Binding-site contacts:
Ligand atom O10 contacts residue ARG98 of chain 5.A at 2.8 Å (salt-bridge).
Ligand atom O13 contacts residue GLU149 of chain 5.C at 3.2 Å (salt-bridge).
Ligand atom C5 contacts residue MN1 of chain 5.G at 3.3 Å.
Ligand atom C5 contacts residue HIS145 of chain 5.C at 3.3 Å.
Ligand atom O13 contacts residue GLU7 of chain 5.B at 2.7 Å (salt-bridge).
Ligand atom O10 contacts residue LYS173 of chain 5.A at 2.7 Å (salt-bridge).
Ligand atom N2 contacts residue GLU149 of chain 5.C at 3.6 Å.
Ligand atom O13 contacts residue MN1 of chain 5.H at 2.3 Å.
Ligand atom P9 contacts residue ARG76 of chain 5.A at 3.7 Å.
Ligand atom C6 contacts residue MET84 of chain 5.C at 3.6 Å (hydrophobic).
Ligand atom C6 contacts residue GLU149 of chain 5.C at 3.5 Å.
Ligand atom N4 contacts residue MN1 of chain 5.G at 2.3 Å.
Ligand atom O12 contacts residue LYS153 of chain 5.C at 2.8 Å (salt-bridge).
Ligand atom C3 contacts residue MET84 of chain 5.C at 3.7 Å (hydrophobic).
Ligand atom C5 contacts residue MN1 of chain 5.H at 3.3 Å.
Ligand atom O13 contacts residue HIS53 of chain 5.B at 3.3 Å (h-bond).
Ligand atom C5 contacts residue HIS52 of chain 5.B at 3.2 Å.
Ligand atom C6 contacts residue MN1 of chain 5.H at 3.5 Å.
Ligand atom O12 contacts residue ARG98 of chain 5.A at 3.1 Å (salt-bridge).
Ligand atom N2 contacts residue MN1 of chain 5.H at 3.2 Å.
Ligand atom C3 contacts residue MN1 of chain 5.G at 3.3 Å.
Ligand atom C7 contacts residue GLU149 of chain 5.C at 3.6 Å.
Ligand atom O12 contacts residue ARG76 of chain 5.A at 3.0 Å (salt-bridge).
Ligand atom O11 contacts residue SER171 of chain 5.A at 2.6 Å (h-bond).
Ligand atom P9 contacts residue LYS153 of chain 5.C at 3.8 Å.
Ligand atom N4 contacts residue HIS52 of chain 5.B at 3.1 Å (h-bond).
Ligand atom C7 contacts residue MN1 of chain 5.H at 3.4 Å.
Ligand atom C7 contacts residue GLU7 of chain 5.B at 3.5 Å.
Ligand atom N2 contacts residue MET84 of chain 5.C at 3.5 Å (h-bond).
Ligand atom C8 contacts residue GLU149 of chain 5.C at 3.4 Å.
Ligand atom P9 contacts residue SER171 of chain 5.A at 3.7 Å.
Ligand atom N4 contacts residue HIS146 of chain 5.C at 3.3 Å (h-bond).
Ligand atom O11 contacts residue ARG76 of chain 5.A at 2.8 Å (salt-bridge).
Ligand atom N1 contacts residue GLU149 of chain 5.C at 3.1 Å (salt-bridge).
Ligand atom O13 contacts residue HIS29 of chain 5.C at 3.2 Å (h-bond).
Ligand atom C5 contacts residue HIS53 of chain 5.B at 3.7 Å.
Ligand atom N1 contacts residue MN1 of chain 5.H at 2.2 Å.
Ligand atom N1 contacts residue HIS53 of chain 5.B at 3.3 Å (h-bond).
Ligand atom N4 contacts residue GLU56 of chain 5.B at 3.2 Å (salt-bridge).
Ligand atom N1 contacts residue HIS145 of chain 5.C at 3.0 Å (h-bond).

Sequence of chain 5.A:
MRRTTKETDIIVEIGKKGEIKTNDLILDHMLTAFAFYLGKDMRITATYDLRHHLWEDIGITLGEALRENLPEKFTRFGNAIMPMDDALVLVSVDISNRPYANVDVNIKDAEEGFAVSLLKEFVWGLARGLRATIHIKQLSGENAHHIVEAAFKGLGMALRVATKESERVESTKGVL

The protein below binds the small molecule below.
Small molecule (SMILES): O=P(O)(O)C[C@@H](O)Cn1cncn1

Sequence of chain 5.B:
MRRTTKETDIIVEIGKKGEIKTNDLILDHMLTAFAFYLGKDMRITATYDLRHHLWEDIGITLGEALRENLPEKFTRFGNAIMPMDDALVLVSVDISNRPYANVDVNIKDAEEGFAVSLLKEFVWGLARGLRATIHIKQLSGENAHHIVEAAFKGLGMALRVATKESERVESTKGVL

Sequence of chain 5.C:
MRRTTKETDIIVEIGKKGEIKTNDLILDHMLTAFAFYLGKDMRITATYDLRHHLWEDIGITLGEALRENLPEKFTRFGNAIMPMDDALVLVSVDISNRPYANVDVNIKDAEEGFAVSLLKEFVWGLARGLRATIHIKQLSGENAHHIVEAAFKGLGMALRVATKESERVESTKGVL